Binding-site contacts:
Ligand atom O7 contacts residue ASN282 of chain 1.C at 4.3 Å.
Ligand atom C1 contacts residue GLU281 of chain 1.C at 3.5 Å.
Ligand atom C8 contacts residue ASN280 of chain 1.C at 3.5 Å.
Ligand atom O5 contacts residue ASN282 of chain 1.C at 2.4 Å (h-bond).
Ligand atom C3 contacts residue GLU281 of chain 1.C at 4.5 Å.
Ligand atom C7 contacts residue ASN282 of chain 1.C at 3.4 Å.
Ligand atom C4 contacts residue ASN282 of chain 1.C at 4.2 Å.
Ligand atom C1 contacts residue ASN282 of chain 1.C at 1.4 Å.
Ligand atom N2 contacts residue GLU281 of chain 1.C at 2.6 Å (salt-bridge).
Ligand atom C5 contacts residue ASN282 of chain 1.C at 3.7 Å.
Ligand atom C7 contacts residue ASN280 of chain 1.C at 3.6 Å.
Ligand atom C2 contacts residue ASN282 of chain 1.C at 2.4 Å.
Ligand atom N2 contacts residue ASN282 of chain 1.C at 2.9 Å (h-bond).
Ligand atom C7 contacts residue GLU281 of chain 1.C at 3.1 Å.
Ligand atom C8 contacts residue GLU281 of chain 1.C at 4.5 Å.
Ligand atom C6 contacts residue LYS558 of chain 1.B at 3.9 Å.
Ligand atom C3 contacts residue ASN282 of chain 1.C at 3.8 Å.
Ligand atom O7 contacts residue GLU281 of chain 1.C at 3.1 Å (salt-bridge).
Ligand atom C8 contacts residue ASN282 of chain 1.C at 3.6 Å.
Ligand atom O7 contacts residue ASN280 of chain 1.C at 3.3 Å (h-bond).
Ligand atom C2 contacts residue GLU281 of chain 1.C at 3.6 Å.

A protein and the small-molecule ligand that binds it are described below.
Small molecule (SMILES): CC(=O)N[C@@H]1[C@@H](O)[C@H](O)[C@@H](CO)O[C@H]1O

Sequence of chain 1.C:
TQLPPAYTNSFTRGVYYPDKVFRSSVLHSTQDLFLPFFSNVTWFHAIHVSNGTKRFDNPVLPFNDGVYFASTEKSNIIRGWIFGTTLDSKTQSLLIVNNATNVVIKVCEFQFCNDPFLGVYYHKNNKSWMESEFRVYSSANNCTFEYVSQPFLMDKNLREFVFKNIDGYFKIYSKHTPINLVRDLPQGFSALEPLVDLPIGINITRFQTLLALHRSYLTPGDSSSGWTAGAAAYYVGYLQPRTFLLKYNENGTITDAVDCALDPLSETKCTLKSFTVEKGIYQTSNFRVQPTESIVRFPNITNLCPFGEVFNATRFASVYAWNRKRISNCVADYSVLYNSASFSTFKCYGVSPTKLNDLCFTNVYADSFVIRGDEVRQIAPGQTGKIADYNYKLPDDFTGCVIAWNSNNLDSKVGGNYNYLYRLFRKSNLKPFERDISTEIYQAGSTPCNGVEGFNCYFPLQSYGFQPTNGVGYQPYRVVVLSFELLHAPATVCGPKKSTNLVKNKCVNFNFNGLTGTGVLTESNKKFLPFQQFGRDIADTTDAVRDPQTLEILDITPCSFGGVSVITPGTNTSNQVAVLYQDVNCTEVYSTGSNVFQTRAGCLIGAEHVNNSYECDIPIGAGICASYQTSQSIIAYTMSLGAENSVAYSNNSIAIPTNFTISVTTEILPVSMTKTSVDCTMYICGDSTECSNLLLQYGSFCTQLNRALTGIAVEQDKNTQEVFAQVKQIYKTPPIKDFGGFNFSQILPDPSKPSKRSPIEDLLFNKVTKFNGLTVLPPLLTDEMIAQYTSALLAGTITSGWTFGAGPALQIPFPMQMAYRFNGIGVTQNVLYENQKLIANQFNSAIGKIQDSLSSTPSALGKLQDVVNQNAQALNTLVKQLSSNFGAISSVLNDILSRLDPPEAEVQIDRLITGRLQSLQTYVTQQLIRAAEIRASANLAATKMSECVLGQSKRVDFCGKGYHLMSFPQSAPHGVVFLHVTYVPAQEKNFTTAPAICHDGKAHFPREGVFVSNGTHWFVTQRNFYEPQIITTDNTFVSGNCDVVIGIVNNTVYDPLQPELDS

Sequence of chain 1.B:
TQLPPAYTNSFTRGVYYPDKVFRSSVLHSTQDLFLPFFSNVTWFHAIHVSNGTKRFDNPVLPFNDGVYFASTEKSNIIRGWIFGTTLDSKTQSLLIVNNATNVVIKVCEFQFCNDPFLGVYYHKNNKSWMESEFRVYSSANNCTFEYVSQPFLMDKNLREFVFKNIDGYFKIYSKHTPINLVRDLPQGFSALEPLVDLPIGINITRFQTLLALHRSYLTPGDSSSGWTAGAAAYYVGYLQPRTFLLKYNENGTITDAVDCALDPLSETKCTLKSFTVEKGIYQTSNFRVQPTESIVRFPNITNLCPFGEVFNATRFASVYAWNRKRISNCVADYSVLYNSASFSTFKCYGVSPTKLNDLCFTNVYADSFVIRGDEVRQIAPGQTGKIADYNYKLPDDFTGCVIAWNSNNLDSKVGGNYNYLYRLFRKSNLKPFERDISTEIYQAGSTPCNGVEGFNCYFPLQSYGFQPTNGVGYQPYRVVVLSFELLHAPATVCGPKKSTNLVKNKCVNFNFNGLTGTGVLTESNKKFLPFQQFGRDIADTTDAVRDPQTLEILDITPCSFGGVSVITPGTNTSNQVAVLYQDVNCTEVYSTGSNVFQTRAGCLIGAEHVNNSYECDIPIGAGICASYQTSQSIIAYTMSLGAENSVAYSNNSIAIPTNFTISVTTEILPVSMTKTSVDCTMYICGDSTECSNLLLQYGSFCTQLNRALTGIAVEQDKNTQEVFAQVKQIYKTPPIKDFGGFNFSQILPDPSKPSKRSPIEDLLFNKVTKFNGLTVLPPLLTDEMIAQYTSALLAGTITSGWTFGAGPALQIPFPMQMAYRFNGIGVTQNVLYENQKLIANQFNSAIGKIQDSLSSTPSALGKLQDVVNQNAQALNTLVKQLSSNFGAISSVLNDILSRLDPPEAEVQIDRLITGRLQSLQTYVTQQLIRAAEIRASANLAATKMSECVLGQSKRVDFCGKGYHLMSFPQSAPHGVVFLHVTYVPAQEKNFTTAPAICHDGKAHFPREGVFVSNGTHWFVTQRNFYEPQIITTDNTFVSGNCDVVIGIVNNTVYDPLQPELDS